Binding-site contacts:
Ligand atom C30 contacts residue ILE44 of chain 1.B at 3.3 Å (hydrophobic).
Ligand atom C17 contacts residue VAL52 of chain 1.B at 3.7 Å (hydrophobic).
Ligand atom C18 contacts residue LYS64 of chain 1.B at 3.7 Å.
Ligand atom C1 contacts residue CYS113 of chain 1.B at 3.9 Å (hydrophobic).
Ligand atom C20 contacts residue THR110 of chain 1.B at 3.5 Å.
Ligand atom C19 contacts residue LYS64 of chain 1.B at 3.7 Å.
Ligand atom C19 contacts residue GLU82 of chain 1.B at 3.3 Å.
Ligand atom C18 contacts residue GLU82 of chain 1.B at 3.2 Å.
Ligand atom O7 contacts residue PHE164 of chain 1.B at 3.7 Å.
Ligand atom O7 contacts residue ILE44 of chain 1.B at 3.4 Å.
Ligand atom C21 contacts residue THR110 of chain 1.B at 3.7 Å.
Ligand atom C1 contacts residue GLN111 of chain 1.B at 3.6 Å.
Ligand atom C8 contacts residue ILE44 of chain 1.B at 3.6 Å (hydrophobic).
Ligand atom C15 contacts residue LYS64 of chain 1.B at 3.9 Å.
Ligand atom C29 contacts residue ILE44 of chain 1.B at 3.2 Å (hydrophobic).
Ligand atom N26 contacts residue SER116 of chain 1.B at 3.7 Å.
Ligand atom C8 contacts residue PHE164 of chain 1.B at 3.5 Å (hydrophobic).
Ligand atom C12 contacts residue VAL52 of chain 1.B at 3.7 Å (hydrophobic).
Ligand atom C10 contacts residue ILE44 of chain 1.B at 3.5 Å (hydrophobic).
Ligand atom C14 contacts residue ASP175 of chain 1.B at 3.5 Å.
Ligand atom O23 contacts residue LYS64 of chain 1.B at 2.8 Å (salt-bridge).
Ligand atom C3 contacts residue CYS113 of chain 1.B at 3.7 Å (hydrophobic).
Ligand atom N24 contacts residue ILE44 of chain 1.B at 3.6 Å.
Ligand atom C9 contacts residue PHE164 of chain 1.B at 3.4 Å (hydrophobic).
Ligand atom C5 contacts residue PHE164 of chain 1.B at 3.5 Å (hydrophobic).
Ligand atom C4 contacts residue PHE164 of chain 1.B at 3.7 Å (hydrophobic).
Ligand atom C30 contacts residue GLY45 of chain 1.B at 4.0 Å.
Ligand atom N2 contacts residue CYS113 of chain 1.B at 2.9 Å (h-bond).
Ligand atom C6 contacts residue ALA62 of chain 1.B at 3.8 Å (hydrophobic).
Ligand atom N11 contacts residue PHE164 of chain 1.B at 3.5 Å.
Ligand atom C20 contacts residue ILE108 of chain 1.B at 3.4 Å (hydrophobic).
Ligand atom C1 contacts residue ALA62 of chain 1.B at 3.6 Å (hydrophobic).
Ligand atom O23 contacts residue GLU82 of chain 1.B at 2.3 Å (salt-bridge).
Ligand atom C21 contacts residue LYS64 of chain 1.B at 3.9 Å.
Ligand atom O23 contacts residue ASP175 of chain 1.B at 3.4 Å.
Ligand atom N2 contacts residue TRP112 of chain 1.B at 3.8 Å.
Ligand atom C19 contacts residue ILE108 of chain 1.B at 3.7 Å (hydrophobic).
Ligand atom C3 contacts residue TRP112 of chain 1.B at 3.7 Å (hydrophobic).
Ligand atom N11 contacts residue VAL52 of chain 1.B at 3.9 Å.
Ligand atom C20 contacts residue LYS64 of chain 1.B at 3.7 Å.

The small molecule below binds the protein below.
Small molecule (SMILES): O=C(Nc1ccncn1)c1oc2cnccc2c1Nc1ccc2c(O)cccc2c1

Sequence of chain 1.B:
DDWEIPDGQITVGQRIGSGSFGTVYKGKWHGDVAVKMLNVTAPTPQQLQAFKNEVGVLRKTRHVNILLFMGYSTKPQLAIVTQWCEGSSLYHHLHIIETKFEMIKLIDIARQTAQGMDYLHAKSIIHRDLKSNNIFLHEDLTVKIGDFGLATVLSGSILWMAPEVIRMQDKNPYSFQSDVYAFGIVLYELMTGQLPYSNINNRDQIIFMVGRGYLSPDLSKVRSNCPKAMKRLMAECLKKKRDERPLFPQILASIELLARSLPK